A protein and the small-molecule ligand that binds it are described below.
Small molecule (SMILES): CC[C@H]1OC(=O)[C@H](C)C(=O)[C@H](C)[C@@H](O[C@@H]2O[C@H](C)C[C@H](N(C)C)[C@H]2O)[C@](C)(OC)C[C@@H](C)C(=O)[C@H](C)[C@H]2N(CCCCn3cnc(-c4cccnc4)c3)C(=O)O[C@]12C

Sequence of chain 1.AA:
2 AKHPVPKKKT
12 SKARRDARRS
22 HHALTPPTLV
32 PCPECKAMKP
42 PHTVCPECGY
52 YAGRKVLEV

Sequence of chain 1.VA:
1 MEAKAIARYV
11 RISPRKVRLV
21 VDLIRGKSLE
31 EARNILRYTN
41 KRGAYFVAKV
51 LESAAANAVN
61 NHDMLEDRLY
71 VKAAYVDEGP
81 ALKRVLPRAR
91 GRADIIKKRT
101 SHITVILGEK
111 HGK

Binding-site contacts:
Ligand atom O16 contacts residue ARG90 of chain 1.VA at 4.2 Å.
Ligand atom C1 contacts residue LYS3 of chain 1.AA at 3.6 Å.
Ligand atom C14 contacts residue ARG90 of chain 1.VA at 3.9 Å.
Ligand atom C8 contacts residue LYS3 of chain 1.AA at 3.5 Å.
Ligand atom C2 contacts residue LYS3 of chain 1.AA at 4.4 Å.
Ligand atom C14 contacts residue LYS3 of chain 1.AA at 2.2 Å.
Ligand atom O5 contacts residue LYS3 of chain 1.AA at 4.2 Å.
Ligand atom C8 contacts residue ARG90 of chain 1.VA at 3.8 Å.